Binding-site contacts:
Ligand atom C4 contacts residue ASN13 of chain 1.F at 4.3 Å.
Ligand atom O5 contacts residue ASN13 of chain 1.F at 2.4 Å (h-bond).
Ligand atom C1 contacts residue ASN13 of chain 1.F at 1.4 Å.
Ligand atom C7 contacts residue ASN13 of chain 1.F at 4.1 Å.
Ligand atom C8 contacts residue THR15 of chain 1.F at 4.5 Å.
Ligand atom C3 contacts residue ASN13 of chain 1.F at 3.8 Å.
Ligand atom C5 contacts residue ASN13 of chain 1.F at 3.7 Å.
Ligand atom N2 contacts residue ASN13 of chain 1.F at 2.9 Å (h-bond).
Ligand atom C2 contacts residue ASN13 of chain 1.F at 2.5 Å.

Sequence of chain 1.F:
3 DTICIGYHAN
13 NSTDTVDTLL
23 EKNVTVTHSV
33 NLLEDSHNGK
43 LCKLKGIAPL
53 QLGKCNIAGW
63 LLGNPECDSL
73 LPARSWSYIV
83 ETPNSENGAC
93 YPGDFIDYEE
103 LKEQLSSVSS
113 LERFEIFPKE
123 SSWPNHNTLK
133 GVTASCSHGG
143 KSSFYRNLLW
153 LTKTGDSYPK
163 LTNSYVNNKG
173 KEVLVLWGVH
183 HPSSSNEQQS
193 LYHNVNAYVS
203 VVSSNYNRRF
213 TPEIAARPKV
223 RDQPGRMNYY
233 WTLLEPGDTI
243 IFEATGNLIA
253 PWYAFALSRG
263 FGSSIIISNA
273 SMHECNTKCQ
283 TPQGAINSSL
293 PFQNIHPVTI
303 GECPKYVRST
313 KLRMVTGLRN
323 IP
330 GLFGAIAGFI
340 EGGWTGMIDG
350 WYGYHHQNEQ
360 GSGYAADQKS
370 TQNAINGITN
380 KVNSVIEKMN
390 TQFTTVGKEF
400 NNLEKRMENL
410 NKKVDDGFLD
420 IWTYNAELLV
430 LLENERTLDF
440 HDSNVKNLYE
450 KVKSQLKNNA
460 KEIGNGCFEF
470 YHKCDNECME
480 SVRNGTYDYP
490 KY

The protein below binds the small molecule below.
Small molecule (SMILES): CC(=O)N[C@@H]1[C@@H](O)[C@H](O)[C@@H](CO)O[C@H]1O